Binding-site contacts:
Ligand atom C7 contacts residue NAG1 of chain 2.H at 3.6 Å.
Ligand atom C8 contacts residue NAG1 of chain 2.H at 3.6 Å.
Ligand atom O6 contacts residue THR649 of chain 2.A at 4.0 Å.
Ligand atom C5 contacts residue VAL646 of chain 2.A at 3.9 Å (hydrophobic).
Ligand atom O6 contacts residue GLU653 of chain 2.A at 2.7 Å (salt-bridge).
Ligand atom C8 contacts residue PHE617 of chain 2.A at 3.3 Å (hydrophobic).
Ligand atom N2 contacts residue VAL646 of chain 2.A at 4.4 Å.
Ligand atom C6 contacts residue LEU650 of chain 2.A at 4.5 Å (hydrophobic).
Ligand atom C3 contacts residue THR649 of chain 2.A at 3.8 Å.
Ligand atom O3 contacts residue THR649 of chain 2.A at 3.3 Å.
Ligand atom C7 contacts residue THR649 of chain 2.A at 3.8 Å.
Ligand atom C8 contacts residue TRP671 of chain 2.A at 3.7 Å (hydrophobic).
Ligand atom N2 contacts residue PHE617 of chain 2.A at 3.7 Å.
Ligand atom C6 contacts residue THR642 of chain 2.A at 3.7 Å.
Ligand atom O5 contacts residue ASN618 of chain 2.A at 2.2 Å (h-bond).
Ligand atom C6 contacts residue VAL646 of chain 2.A at 4.1 Å (hydrophobic).
Ligand atom N2 contacts residue THR649 of chain 2.A at 3.0 Å (h-bond).
Ligand atom O7 contacts residue NAG1 of chain 2.H at 2.7 Å (h-bond).
Ligand atom C5 contacts residue ASN618 of chain 2.A at 3.6 Å.
Ligand atom O7 contacts residue ASN618 of chain 2.A at 3.6 Å (h-bond).
Ligand atom C5 contacts residue LEU650 of chain 2.A at 4.0 Å (hydrophobic).
Ligand atom C8 contacts residue THR649 of chain 2.A at 3.7 Å.
Ligand atom C4 contacts residue ASN618 of chain 2.A at 4.2 Å.
Ligand atom C1 contacts residue ASN618 of chain 2.A at 1.4 Å.
Ligand atom C1 contacts residue LEU650 of chain 2.A at 4.3 Å (hydrophobic).
Ligand atom C2 contacts residue VAL646 of chain 2.A at 4.3 Å (hydrophobic).
Ligand atom C2 contacts residue ASN618 of chain 2.A at 2.5 Å.
Ligand atom C4 contacts residue VAL646 of chain 2.A at 4.2 Å (hydrophobic).
Ligand atom C6 contacts residue GLU653 of chain 2.A at 3.4 Å.
Ligand atom O7 contacts residue PHE617 of chain 2.A at 4.4 Å.
Ligand atom O5 contacts residue LEU650 of chain 2.A at 4.3 Å.
Ligand atom C7 contacts residue PHE617 of chain 2.A at 3.6 Å (hydrophobic).
Ligand atom O7 contacts residue VAL646 of chain 2.A at 3.4 Å.
Ligand atom O4 contacts residue VAL646 of chain 2.A at 3.4 Å.
Ligand atom C7 contacts residue VAL646 of chain 2.A at 3.9 Å (hydrophobic).
Ligand atom C1 contacts residue VAL646 of chain 2.A at 4.4 Å (hydrophobic).
Ligand atom C7 contacts residue ASN618 of chain 2.A at 3.6 Å.
Ligand atom C2 contacts residue THR649 of chain 2.A at 3.9 Å.
Ligand atom C3 contacts residue ASN618 of chain 2.A at 3.8 Å.
Ligand atom N2 contacts residue ASN618 of chain 2.A at 3.1 Å (h-bond).

This protein binds this small molecule.
Small molecule (SMILES): CC(=O)N[C@H]1[C@H](O[C@H]2[C@H](O)[C@@H](NC(C)=O)CO[C@@H]2CO)O[C@H](CO)[C@@H](O[C@@H]2O[C@H](CO)[C@@H](O)[C@H](O)[C@@H]2O)[C@@H]1O

Sequence of chain 2.A:
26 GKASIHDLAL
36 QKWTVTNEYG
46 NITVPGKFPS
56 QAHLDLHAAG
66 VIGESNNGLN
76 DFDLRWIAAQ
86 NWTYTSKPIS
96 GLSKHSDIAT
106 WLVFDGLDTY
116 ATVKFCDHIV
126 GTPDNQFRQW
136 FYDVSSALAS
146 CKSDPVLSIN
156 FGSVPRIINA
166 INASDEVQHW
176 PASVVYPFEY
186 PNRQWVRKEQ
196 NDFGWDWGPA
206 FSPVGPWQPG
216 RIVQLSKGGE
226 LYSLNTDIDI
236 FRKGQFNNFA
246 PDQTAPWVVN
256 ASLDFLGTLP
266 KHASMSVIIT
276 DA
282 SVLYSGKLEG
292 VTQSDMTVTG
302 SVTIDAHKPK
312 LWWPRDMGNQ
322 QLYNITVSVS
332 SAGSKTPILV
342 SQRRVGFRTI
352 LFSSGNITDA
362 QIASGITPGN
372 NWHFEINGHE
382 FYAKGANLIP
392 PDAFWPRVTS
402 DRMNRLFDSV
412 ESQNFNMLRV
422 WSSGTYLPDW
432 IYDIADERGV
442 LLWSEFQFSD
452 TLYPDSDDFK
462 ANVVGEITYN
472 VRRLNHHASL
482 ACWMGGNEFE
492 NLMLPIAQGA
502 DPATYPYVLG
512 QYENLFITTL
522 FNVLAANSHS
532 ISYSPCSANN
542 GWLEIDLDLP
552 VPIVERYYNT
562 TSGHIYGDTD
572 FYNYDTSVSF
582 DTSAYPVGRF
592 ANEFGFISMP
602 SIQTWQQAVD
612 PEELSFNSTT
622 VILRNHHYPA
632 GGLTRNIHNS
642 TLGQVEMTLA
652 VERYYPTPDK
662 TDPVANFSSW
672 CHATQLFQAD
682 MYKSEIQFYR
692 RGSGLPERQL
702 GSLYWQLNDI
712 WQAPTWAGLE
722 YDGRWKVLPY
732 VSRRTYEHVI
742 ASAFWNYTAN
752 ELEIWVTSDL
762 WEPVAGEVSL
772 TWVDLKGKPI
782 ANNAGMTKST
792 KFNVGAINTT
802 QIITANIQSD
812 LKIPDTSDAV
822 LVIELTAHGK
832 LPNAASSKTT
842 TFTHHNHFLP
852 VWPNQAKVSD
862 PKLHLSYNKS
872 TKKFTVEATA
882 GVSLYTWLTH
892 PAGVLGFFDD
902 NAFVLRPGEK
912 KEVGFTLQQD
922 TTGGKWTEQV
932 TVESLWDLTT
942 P